A protein and the small-molecule ligand that binds it are described below.
Small molecule (SMILES): CC(C)CCC(=O)O

Binding-site contacts:
Ligand atom CD2 contacts residue TYR165 of chain 1.A at 3.5 Å (hydrophobic).
Ligand atom OXT contacts residue GLY257 of chain 1.A at 3.9 Å.
Ligand atom OXT contacts residue PLP1 of chain 1.D at 3.5 Å (h-bond).
Ligand atom CB contacts residue PHE37 of chain 1.A at 4.2 Å (hydrophobic).
Ligand atom CG contacts residue TYR165 of chain 1.A at 4.4 Å (hydrophobic).
Ligand atom CB contacts residue TYR165 of chain 1.A at 4.0 Å (hydrophobic).
Ligand atom CA contacts residue PLP1 of chain 1.D at 3.4 Å.
Ligand atom CA contacts residue TYR165 of chain 1.A at 4.3 Å (hydrophobic).
Ligand atom OXT contacts residue ALA259 of chain 1.A at 2.9 Å (h-bond).
Ligand atom CD1 contacts residue TYR130 of chain 1.A at 4.3 Å (hydrophobic).
Ligand atom C contacts residue ALA259 of chain 1.A at 3.6 Å (hydrophobic).
Ligand atom CA contacts residue LYS160 of chain 1.A at 3.6 Å.
Ligand atom C contacts residue GLY39 of chain 1.A at 4.3 Å.
Ligand atom CB contacts residue LYS160 of chain 1.A at 4.4 Å.
Ligand atom O contacts residue THR258 of chain 1.A at 3.5 Å.
Ligand atom O contacts residue GLY39 of chain 1.A at 3.4 Å.
Ligand atom C contacts residue TYR96 of chain 1.A at 3.8 Å (hydrophobic).
Ligand atom CA contacts residue TYR96 of chain 1.A at 4.2 Å (hydrophobic).
Ligand atom C contacts residue PLP1 of chain 1.D at 4.0 Å.
Ligand atom O contacts residue TYR96 of chain 1.A at 2.8 Å (h-bond).
Ligand atom CB contacts residue TYR96 of chain 1.A at 3.9 Å (hydrophobic).
Ligand atom CD1 contacts residue VAL110 of chain 2.B at 4.0 Å (hydrophobic).
Ligand atom CD2 contacts residue GLY197 of chain 1.A at 3.5 Å.
Ligand atom O contacts residue ALA259 of chain 1.A at 3.6 Å.
Ligand atom CD2 contacts residue VAL110 of chain 2.B at 4.4 Å (hydrophobic).
Ligand atom CG contacts residue ALA259 of chain 1.A at 4.4 Å (hydrophobic).
Ligand atom CD1 contacts residue TYR32 of chain 2.B at 4.0 Å (hydrophobic).
Ligand atom C contacts residue THR258 of chain 1.A at 3.8 Å.
Ligand atom CD1 contacts residue ARG98 of chain 1.A at 4.5 Å.
Ligand atom OXT contacts residue THR258 of chain 1.A at 3.0 Å (h-bond).

Sequence of chain 1.A:
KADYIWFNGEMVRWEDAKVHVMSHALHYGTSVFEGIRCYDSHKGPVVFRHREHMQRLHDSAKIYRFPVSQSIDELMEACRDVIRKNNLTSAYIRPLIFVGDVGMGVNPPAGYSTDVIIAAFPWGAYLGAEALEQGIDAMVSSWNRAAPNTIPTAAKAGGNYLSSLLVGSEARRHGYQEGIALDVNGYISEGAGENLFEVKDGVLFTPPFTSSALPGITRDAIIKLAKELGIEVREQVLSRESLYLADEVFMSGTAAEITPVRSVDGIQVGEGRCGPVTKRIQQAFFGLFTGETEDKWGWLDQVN

Sequence of chain 2.B:
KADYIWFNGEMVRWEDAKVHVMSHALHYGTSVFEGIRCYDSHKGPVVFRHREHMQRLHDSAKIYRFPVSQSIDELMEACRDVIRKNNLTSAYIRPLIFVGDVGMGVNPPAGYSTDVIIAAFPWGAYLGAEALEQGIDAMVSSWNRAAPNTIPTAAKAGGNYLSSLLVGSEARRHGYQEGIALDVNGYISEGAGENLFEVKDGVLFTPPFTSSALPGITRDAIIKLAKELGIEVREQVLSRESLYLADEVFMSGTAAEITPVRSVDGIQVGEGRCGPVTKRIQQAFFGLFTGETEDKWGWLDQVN